A small-molecule ligand and the protein it binds are described below.
Small molecule (SMILES): Nc1ccn([C@H]2C[C@H](O[P](=O)(O)OC[C@H]3O[C@@H](n4cnc5c(N)ncnc54)C[C@@H]3O[P](=O)(O)OC[C@H]3O[C@@H](n4cnc5c(N)ncnc54)C[C@@H]3O[P](=O)(O)OC[C@H]3O[C@@H](n4cnc5c(N)ncnc54)C[C@@H]3O)[C@@H](COP(=O)=O)O2)c(=O)n1

Sequence of chain 42.A:
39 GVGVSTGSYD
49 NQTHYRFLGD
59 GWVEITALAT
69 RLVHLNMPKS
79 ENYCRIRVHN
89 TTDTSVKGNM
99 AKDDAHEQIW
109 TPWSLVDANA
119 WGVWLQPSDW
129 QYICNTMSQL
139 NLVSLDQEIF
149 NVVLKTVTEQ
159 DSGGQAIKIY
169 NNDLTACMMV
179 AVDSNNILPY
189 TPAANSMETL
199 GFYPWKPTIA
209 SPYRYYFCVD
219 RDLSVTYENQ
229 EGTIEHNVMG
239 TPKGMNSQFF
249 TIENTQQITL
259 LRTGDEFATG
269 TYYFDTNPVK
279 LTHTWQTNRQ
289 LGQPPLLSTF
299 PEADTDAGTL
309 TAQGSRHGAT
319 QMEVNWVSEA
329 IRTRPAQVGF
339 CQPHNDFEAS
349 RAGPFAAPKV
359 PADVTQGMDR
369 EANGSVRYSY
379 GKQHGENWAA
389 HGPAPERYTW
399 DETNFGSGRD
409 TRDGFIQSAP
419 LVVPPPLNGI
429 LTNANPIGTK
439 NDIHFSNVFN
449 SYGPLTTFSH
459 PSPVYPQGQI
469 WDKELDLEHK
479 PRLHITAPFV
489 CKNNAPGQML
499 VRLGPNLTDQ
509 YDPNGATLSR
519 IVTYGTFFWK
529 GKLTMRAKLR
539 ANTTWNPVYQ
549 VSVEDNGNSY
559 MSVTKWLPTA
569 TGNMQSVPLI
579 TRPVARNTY

Binding-site contacts:
Ligand atom OP2 contacts residue ARG534 of chain 42.A at 3.6 Å.
Ligand atom OP2 contacts residue PRO276 of chain 42.A at 3.9 Å.
Ligand atom C4' contacts residue GLN137 of chain 42.A at 4.1 Å.
Ligand atom N6 contacts residue GLY57 of chain 42.A at 3.7 Å.
Ligand atom N1 contacts residue TRP60 of chain 42.A at 3.5 Å.
Ligand atom O5' contacts residue TRP60 of chain 42.A at 3.8 Å.
Ligand atom P contacts residue PRO276 of chain 42.A at 3.8 Å.
Ligand atom P contacts residue ASN139 of chain 42.A at 3.7 Å.
Ligand atom OP1 contacts residue PRO276 of chain 42.A at 3.1 Å.
Ligand atom C6 contacts residue TRP60 of chain 42.A at 3.4 Å (hydrophobic).
Ligand atom N6 contacts residue TRP60 of chain 42.A at 3.0 Å.
Ligand atom O4' contacts residue TRP60 of chain 42.A at 4.2 Å.
Ligand atom O5' contacts residue PRO276 of chain 42.A at 2.8 Å.
Ligand atom C1' contacts residue TRP60 of chain 42.A at 3.5 Å (hydrophobic).
Ligand atom C2' contacts residue GLN137 of chain 42.A at 2.9 Å.
Ligand atom C4' contacts residue PRO276 of chain 42.A at 3.7 Å (hydrophobic).
Ligand atom C8 contacts residue TRP60 of chain 42.A at 4.4 Å (hydrophobic).
Ligand atom C1' contacts residue GLN137 of chain 42.A at 4.0 Å.
Ligand atom C4 contacts residue TRP60 of chain 42.A at 3.5 Å (hydrophobic).
Ligand atom C3' contacts residue GLN137 of chain 42.A at 2.6 Å.
Ligand atom O3' contacts residue TRP60 of chain 42.A at 4.4 Å.
Ligand atom N3 contacts residue TRP60 of chain 42.A at 3.0 Å.
Ligand atom O3' contacts residue PRO276 of chain 42.A at 3.4 Å.
Ligand atom C2 contacts residue TRP60 of chain 42.A at 3.4 Å (hydrophobic).
Ligand atom OP1 contacts residue GLN137 of chain 42.A at 4.4 Å.
Ligand atom O3' contacts residue GLN137 of chain 42.A at 2.1 Å (h-bond).
Ligand atom OP2 contacts residue TRP60 of chain 42.A at 4.4 Å.
Ligand atom C5 contacts residue TRP60 of chain 42.A at 3.8 Å (hydrophobic).
Ligand atom N6 contacts residue ASP58 of chain 42.A at 4.3 Å.
Ligand atom N7 contacts residue TRP60 of chain 42.A at 3.9 Å.
Ligand atom N9 contacts residue TRP60 of chain 42.A at 3.8 Å.
Ligand atom OP1 contacts residue ASN275 of chain 42.A at 4.5 Å.
Ligand atom C5' contacts residue PRO276 of chain 42.A at 3.7 Å (hydrophobic).
Ligand atom P contacts residue GLN137 of chain 42.A at 3.5 Å.
Ligand atom C2' contacts residue TRP60 of chain 42.A at 4.1 Å (hydrophobic).
Ligand atom C3' contacts residue PRO276 of chain 42.A at 3.2 Å (hydrophobic).
Ligand atom OP1 contacts residue ASN139 of chain 42.A at 3.1 Å (h-bond).
Ligand atom O5' contacts residue GLN137 of chain 42.A at 4.3 Å.
Ligand atom OP2 contacts residue ASN139 of chain 42.A at 3.3 Å (h-bond).
Ligand atom OP2 contacts residue GLN137 of chain 42.A at 3.8 Å.